Sequence of chain 1.B:
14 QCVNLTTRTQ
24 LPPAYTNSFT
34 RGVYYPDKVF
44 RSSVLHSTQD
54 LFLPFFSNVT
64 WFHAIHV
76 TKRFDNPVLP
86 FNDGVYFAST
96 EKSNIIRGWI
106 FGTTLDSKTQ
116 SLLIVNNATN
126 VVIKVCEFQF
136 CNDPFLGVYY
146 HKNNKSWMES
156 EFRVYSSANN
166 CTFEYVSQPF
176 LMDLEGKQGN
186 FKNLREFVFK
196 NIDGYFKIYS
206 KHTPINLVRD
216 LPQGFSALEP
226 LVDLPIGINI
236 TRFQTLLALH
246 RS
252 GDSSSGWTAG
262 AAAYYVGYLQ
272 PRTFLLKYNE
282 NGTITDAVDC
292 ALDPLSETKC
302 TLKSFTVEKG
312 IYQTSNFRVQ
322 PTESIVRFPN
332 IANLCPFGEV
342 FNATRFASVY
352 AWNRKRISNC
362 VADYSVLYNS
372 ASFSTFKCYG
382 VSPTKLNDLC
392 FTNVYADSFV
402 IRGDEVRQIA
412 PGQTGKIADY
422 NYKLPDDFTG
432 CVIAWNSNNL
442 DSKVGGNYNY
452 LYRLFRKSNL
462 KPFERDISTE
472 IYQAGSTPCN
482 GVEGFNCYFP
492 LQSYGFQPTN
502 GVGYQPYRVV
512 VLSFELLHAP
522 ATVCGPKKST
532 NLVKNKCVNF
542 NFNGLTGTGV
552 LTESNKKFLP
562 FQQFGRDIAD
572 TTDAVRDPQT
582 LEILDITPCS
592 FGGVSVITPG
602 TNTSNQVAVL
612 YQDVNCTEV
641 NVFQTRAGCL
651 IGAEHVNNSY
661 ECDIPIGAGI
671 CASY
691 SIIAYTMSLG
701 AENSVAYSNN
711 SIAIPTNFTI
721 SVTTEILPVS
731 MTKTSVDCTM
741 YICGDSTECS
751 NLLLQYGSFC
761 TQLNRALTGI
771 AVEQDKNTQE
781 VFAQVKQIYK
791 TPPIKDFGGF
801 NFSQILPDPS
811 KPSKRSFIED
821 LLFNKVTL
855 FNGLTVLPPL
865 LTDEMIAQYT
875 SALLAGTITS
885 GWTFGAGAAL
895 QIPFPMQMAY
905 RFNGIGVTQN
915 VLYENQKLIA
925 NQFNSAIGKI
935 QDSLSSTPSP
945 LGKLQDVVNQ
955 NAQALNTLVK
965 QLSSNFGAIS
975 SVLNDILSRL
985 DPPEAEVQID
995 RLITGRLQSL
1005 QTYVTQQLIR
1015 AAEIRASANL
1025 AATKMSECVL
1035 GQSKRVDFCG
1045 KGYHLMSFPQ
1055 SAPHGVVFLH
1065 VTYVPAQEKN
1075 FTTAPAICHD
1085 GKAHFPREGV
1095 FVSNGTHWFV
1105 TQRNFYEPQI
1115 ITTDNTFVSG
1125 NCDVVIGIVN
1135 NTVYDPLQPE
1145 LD

Sequence of chain 1.C:
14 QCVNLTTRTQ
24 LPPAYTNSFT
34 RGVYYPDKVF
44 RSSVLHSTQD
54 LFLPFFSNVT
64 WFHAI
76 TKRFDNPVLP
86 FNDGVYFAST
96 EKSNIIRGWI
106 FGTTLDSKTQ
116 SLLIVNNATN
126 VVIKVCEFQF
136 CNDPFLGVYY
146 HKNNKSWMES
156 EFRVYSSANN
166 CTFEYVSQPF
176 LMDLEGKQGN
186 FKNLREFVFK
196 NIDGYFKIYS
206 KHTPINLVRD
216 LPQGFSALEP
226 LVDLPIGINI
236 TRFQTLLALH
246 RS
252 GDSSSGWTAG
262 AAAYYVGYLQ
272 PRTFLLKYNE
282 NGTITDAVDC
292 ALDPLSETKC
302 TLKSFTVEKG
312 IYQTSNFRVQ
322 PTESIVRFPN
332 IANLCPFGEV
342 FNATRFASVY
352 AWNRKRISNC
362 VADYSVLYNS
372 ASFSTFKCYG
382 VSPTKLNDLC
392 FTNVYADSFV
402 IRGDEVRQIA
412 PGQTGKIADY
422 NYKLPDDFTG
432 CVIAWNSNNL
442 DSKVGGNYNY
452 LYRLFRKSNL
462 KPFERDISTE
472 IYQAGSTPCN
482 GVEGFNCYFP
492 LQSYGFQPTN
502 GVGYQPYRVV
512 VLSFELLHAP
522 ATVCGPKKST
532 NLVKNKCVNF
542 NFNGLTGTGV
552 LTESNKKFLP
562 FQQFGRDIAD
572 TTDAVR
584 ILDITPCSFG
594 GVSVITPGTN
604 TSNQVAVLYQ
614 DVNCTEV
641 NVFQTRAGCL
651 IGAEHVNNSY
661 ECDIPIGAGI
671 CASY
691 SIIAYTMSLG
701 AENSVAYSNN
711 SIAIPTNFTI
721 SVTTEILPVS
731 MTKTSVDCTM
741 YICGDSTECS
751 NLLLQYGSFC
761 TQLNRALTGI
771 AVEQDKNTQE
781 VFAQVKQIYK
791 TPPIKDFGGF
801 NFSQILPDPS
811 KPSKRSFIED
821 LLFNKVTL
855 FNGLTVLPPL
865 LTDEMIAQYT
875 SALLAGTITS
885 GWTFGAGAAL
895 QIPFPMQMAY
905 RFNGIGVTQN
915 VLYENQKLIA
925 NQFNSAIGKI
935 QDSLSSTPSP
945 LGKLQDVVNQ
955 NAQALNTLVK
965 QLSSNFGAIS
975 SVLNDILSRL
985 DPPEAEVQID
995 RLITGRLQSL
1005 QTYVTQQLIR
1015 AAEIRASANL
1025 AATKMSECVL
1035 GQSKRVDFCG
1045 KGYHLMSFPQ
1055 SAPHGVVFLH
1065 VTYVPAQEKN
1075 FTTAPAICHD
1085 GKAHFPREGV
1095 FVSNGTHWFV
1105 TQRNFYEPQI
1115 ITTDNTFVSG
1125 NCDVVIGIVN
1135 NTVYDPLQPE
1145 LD

A protein and the small-molecule ligand that binds it are described below.
Small molecule (SMILES): CC(=O)N[C@@H]1[C@@H](O)[C@H](O)[C@@H](CO)O[C@H]1O

Binding-site contacts:
Ligand atom C7 contacts residue ASN234 of chain 1.C at 3.6 Å.
Ligand atom O3 contacts residue TRP353 of chain 1.B at 3.4 Å.
Ligand atom O3 contacts residue ASN234 of chain 1.C at 4.3 Å.
Ligand atom O6 contacts residue PHE464 of chain 1.B at 2.4 Å (h-bond).
Ligand atom C8 contacts residue ILE233 of chain 1.C at 3.8 Å (hydrophobic).
Ligand atom C3 contacts residue ARG466 of chain 1.B at 4.5 Å.
Ligand atom C6 contacts residue PRO463 of chain 1.B at 4.1 Å (hydrophobic).
Ligand atom C3 contacts residue TRP353 of chain 1.B at 3.6 Å (hydrophobic).
Ligand atom O3 contacts residue GLU465 of chain 1.B at 3.3 Å.
Ligand atom C7 contacts residue ARG466 of chain 1.B at 4.0 Å.
Ligand atom O3 contacts residue PHE464 of chain 1.B at 2.3 Å (h-bond).
Ligand atom C4 contacts residue ASN234 of chain 1.C at 4.0 Å.
Ligand atom O5 contacts residue PHE464 of chain 1.B at 4.0 Å.
Ligand atom N2 contacts residue ASN234 of chain 1.C at 3.1 Å (h-bond).
Ligand atom C8 contacts residue ASN234 of chain 1.C at 4.4 Å.
Ligand atom O7 contacts residue ARG466 of chain 1.B at 3.2 Å.
Ligand atom C2 contacts residue ARG466 of chain 1.B at 4.2 Å.
Ligand atom O5 contacts residue GLU465 of chain 1.B at 4.1 Å.
Ligand atom O4 contacts residue ARG355 of chain 1.B at 3.8 Å.
Ligand atom C6 contacts residue PHE464 of chain 1.B at 3.3 Å (hydrophobic).
Ligand atom C5 contacts residue ASN234 of chain 1.C at 3.3 Å.
Ligand atom O6 contacts residue PRO463 of chain 1.B at 3.0 Å (h-bond).
Ligand atom O5 contacts residue ASN234 of chain 1.C at 2.5 Å (h-bond).
Ligand atom N2 contacts residue ARG466 of chain 1.B at 4.5 Å.
Ligand atom O4 contacts residue PHE464 of chain 1.B at 4.4 Å.
Ligand atom O7 contacts residue ASN234 of chain 1.C at 3.5 Å (h-bond).
Ligand atom O3 contacts residue ARG466 of chain 1.B at 3.8 Å.
Ligand atom O6 contacts residue GLU465 of chain 1.B at 4.0 Å.
Ligand atom C4 contacts residue PHE464 of chain 1.B at 3.1 Å (hydrophobic).
Ligand atom C2 contacts residue TRP353 of chain 1.B at 4.5 Å (hydrophobic).
Ligand atom C3 contacts residue PHE464 of chain 1.B at 3.2 Å (hydrophobic).
Ligand atom C7 contacts residue GLY232 of chain 1.C at 4.4 Å.
Ligand atom N2 contacts residue GLY232 of chain 1.C at 4.5 Å.
Ligand atom C2 contacts residue ASN234 of chain 1.C at 2.6 Å.
Ligand atom C8 contacts residue GLY232 of chain 1.C at 3.2 Å.
Ligand atom C1 contacts residue ASN234 of chain 1.C at 1.4 Å.
Ligand atom C6 contacts residue GLU465 of chain 1.B at 3.7 Å.
Ligand atom O4 contacts residue ASN234 of chain 1.C at 3.7 Å.
Ligand atom C3 contacts residue ASN234 of chain 1.C at 3.9 Å.
Ligand atom C5 contacts residue PHE464 of chain 1.B at 3.6 Å (hydrophobic).